Sequence of chain 1.A:
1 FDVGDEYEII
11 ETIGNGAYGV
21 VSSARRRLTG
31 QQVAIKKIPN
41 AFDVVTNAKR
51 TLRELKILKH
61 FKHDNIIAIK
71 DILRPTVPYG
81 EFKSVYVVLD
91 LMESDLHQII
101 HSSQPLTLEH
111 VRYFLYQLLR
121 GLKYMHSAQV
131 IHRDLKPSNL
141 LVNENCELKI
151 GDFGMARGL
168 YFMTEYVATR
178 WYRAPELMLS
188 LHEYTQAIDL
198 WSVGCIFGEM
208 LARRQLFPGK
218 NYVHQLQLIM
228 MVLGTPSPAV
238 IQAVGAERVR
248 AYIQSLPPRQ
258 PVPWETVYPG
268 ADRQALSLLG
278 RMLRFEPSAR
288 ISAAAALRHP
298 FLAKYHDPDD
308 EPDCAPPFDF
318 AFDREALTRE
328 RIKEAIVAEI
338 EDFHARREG

Binding-site contacts:
Ligand atom C16 contacts residue LEU141 of chain 1.A at 3.5 Å (hydrophobic).
Ligand atom C13 contacts residue LEU141 of chain 1.A at 3.6 Å (hydrophobic).
Ligand atom O1 contacts residue LEU89 of chain 1.A at 3.9 Å.
Ligand atom N2 contacts residue LEU141 of chain 1.A at 3.5 Å.
Ligand atom C9 contacts residue LEU141 of chain 1.A at 3.9 Å (hydrophobic).
Ligand atom C8 contacts residue MET92 of chain 1.A at 3.4 Å (hydrophobic).
Ligand atom C14 contacts residue LEU141 of chain 1.A at 3.9 Å (hydrophobic).
Ligand atom C contacts residue LEU91 of chain 1.A at 3.9 Å (hydrophobic).
Ligand atom C19 contacts residue LEU89 of chain 1.A at 3.3 Å (hydrophobic).
Ligand atom C contacts residue MET92 of chain 1.A at 3.5 Å (hydrophobic).
Ligand atom C18 contacts residue LEU141 of chain 1.A at 3.7 Å (hydrophobic).
Ligand atom N contacts residue MET92 of chain 1.A at 2.5 Å (h-bond).
Ligand atom C7 contacts residue MET92 of chain 1.A at 3.3 Å (hydrophobic).
Ligand atom C17 contacts residue LEU141 of chain 1.A at 3.5 Å (hydrophobic).
Ligand atom C2 contacts residue MET92 of chain 1.A at 3.3 Å (hydrophobic).
Ligand atom N4 contacts residue LEU141 of chain 1.A at 3.8 Å.
Ligand atom N1 contacts residue MET92 of chain 1.A at 3.1 Å (h-bond).
Ligand atom C5 contacts residue ILE13 of chain 1.A at 3.8 Å (hydrophobic).
Ligand atom C2 contacts residue GLU93 of chain 1.A at 3.3 Å.
Ligand atom C20 contacts residue GLY14 of chain 1.A at 3.9 Å.
Ligand atom C1 contacts residue MET92 of chain 1.A at 3.6 Å (hydrophobic).
Ligand atom N2 contacts residue ILE13 of chain 1.A at 3.8 Å.
Ligand atom C9 contacts residue ASP90 of chain 1.A at 3.5 Å.
Ligand atom N contacts residue ILE13 of chain 1.A at 3.6 Å.
Ligand atom C1 contacts residue GLU93 of chain 1.A at 3.9 Å.
Ligand atom C24 contacts residue GLN98 of chain 1.A at 3.9 Å.
Ligand atom O contacts residue MET92 of chain 1.A at 2.6 Å (h-bond).
Ligand atom C11 contacts residue LEU141 of chain 1.A at 3.6 Å (hydrophobic).
Ligand atom C3 contacts residue GLU93 of chain 1.A at 3.4 Å.
Ligand atom C8 contacts residue ILE13 of chain 1.A at 3.6 Å (hydrophobic).
Ligand atom C15 contacts residue ASN139 of chain 1.A at 3.9 Å.
Ligand atom O contacts residue GLU93 of chain 1.A at 3.0 Å (salt-bridge).
Ligand atom C9 contacts residue MET92 of chain 1.A at 3.9 Å (hydrophobic).
Ligand atom C7 contacts residue ILE13 of chain 1.A at 3.9 Å (hydrophobic).
Ligand atom C19 contacts residue ASP90 of chain 1.A at 3.8 Å.
Ligand atom C12 contacts residue LEU141 of chain 1.A at 3.6 Å (hydrophobic).
Ligand atom C8 contacts residue LEU141 of chain 1.A at 3.8 Å (hydrophobic).
Ligand atom C10 contacts residue LEU141 of chain 1.A at 3.7 Å (hydrophobic).
Ligand atom C14 contacts residue SER138 of chain 1.A at 3.4 Å.
Ligand atom C1 contacts residue ILE13 of chain 1.A at 3.5 Å (hydrophobic).

This small molecule binds to this protein.
Small molecule (SMILES): CCOc1cc(N2CCC(O)CC2)ccc1Nc1ncc2c(n1)N(C)c1ccccc1C(=O)N2C